The small molecule below binds the protein below.
Small molecule (SMILES): CC(=O)C(=O)O

Binding-site contacts:
Ligand atom CB contacts residue ILE214 of chain 4.A at 3.6 Å (hydrophobic).
Ligand atom C contacts residue LYS173 of chain 4.A at 2.6 Å.
Ligand atom O contacts residue SER55 of chain 4.A at 3.7 Å.
Ligand atom CB contacts residue ALA19 of chain 4.A at 3.6 Å (hydrophobic).
Ligand atom O contacts residue GLY54 of chain 4.A at 4.4 Å.
Ligand atom O contacts residue THR56 of chain 4.A at 2.2 Å (h-bond).
Ligand atom CB contacts residue LYS173 of chain 4.A at 2.6 Å.
Ligand atom C contacts residue ALA19 of chain 4.A at 3.7 Å (hydrophobic).
Ligand atom OXT contacts residue THR56 of chain 4.A at 3.9 Å.
Ligand atom C contacts residue GLY54 of chain 4.A at 4.3 Å.
Ligand atom C contacts residue SER55 of chain 4.A at 3.6 Å.
Ligand atom CB contacts residue THR56 of chain 4.A at 4.0 Å.
Ligand atom CA contacts residue ILE214 of chain 4.A at 4.0 Å (hydrophobic).
Ligand atom C contacts residue THR56 of chain 4.A at 3.5 Å.
Ligand atom CB contacts residue GLY215 of chain 4.A at 4.0 Å.
Ligand atom OXT contacts residue TYR145 of chain 4.A at 3.3 Å (h-bond).
Ligand atom CA contacts residue ALA19 of chain 4.A at 3.9 Å (hydrophobic).
Ligand atom OXT contacts residue LYS173 of chain 4.A at 2.8 Å (salt-bridge).
Ligand atom C contacts residue TYR51 of chain 4.A at 4.1 Å (hydrophobic).
Ligand atom O contacts residue ALA19 of chain 4.A at 3.4 Å.
Ligand atom OXT contacts residue TYR51 of chain 4.A at 3.4 Å.
Ligand atom OXT contacts residue SER55 of chain 4.A at 2.9 Å (h-bond).
Ligand atom OXT contacts residue GLY54 of chain 4.A at 3.4 Å.
Ligand atom O contacts residue TYR145 of chain 4.A at 4.1 Å.
Ligand atom O contacts residue LYS173 of chain 4.A at 3.7 Å.
Ligand atom CA contacts residue THR56 of chain 4.A at 4.3 Å.
Ligand atom OXT contacts residue ALA19 of chain 4.A at 4.5 Å.
Ligand atom CA contacts residue TYR145 of chain 4.A at 3.5 Å (hydrophobic).
Ligand atom CB contacts residue SER216 of chain 4.A at 4.3 Å.
Ligand atom C contacts residue TYR145 of chain 4.A at 3.4 Å (hydrophobic).
Ligand atom CA contacts residue TYR51 of chain 4.A at 4.2 Å (hydrophobic).
Ligand atom CA contacts residue LYS173 of chain 4.A at 1.4 Å.

Sequence of chain 4.A:
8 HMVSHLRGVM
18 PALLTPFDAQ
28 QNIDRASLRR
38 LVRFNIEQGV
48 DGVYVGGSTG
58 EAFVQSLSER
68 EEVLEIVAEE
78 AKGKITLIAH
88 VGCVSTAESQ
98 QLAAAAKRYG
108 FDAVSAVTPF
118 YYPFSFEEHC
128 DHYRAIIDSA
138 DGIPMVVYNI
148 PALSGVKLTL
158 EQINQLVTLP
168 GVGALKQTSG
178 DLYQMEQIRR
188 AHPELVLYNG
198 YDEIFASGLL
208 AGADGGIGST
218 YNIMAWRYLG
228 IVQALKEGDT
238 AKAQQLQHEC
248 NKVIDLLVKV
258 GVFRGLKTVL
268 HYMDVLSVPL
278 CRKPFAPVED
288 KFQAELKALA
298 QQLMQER